Sequence of chain 1.A:
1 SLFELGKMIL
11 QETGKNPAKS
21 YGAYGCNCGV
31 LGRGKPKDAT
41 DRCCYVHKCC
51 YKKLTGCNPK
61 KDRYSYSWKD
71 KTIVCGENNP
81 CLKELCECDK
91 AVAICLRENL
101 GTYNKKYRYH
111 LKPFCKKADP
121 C

Sequence of chain 1.B:
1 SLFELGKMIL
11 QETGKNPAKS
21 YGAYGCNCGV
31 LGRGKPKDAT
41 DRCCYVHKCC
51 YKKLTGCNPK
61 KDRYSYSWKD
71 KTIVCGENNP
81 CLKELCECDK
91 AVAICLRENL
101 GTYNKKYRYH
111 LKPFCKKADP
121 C

A small-molecule ligand and the protein it binds are described below.
Small molecule (SMILES): O=C(/C=C/c1ccc(O)c(O)c1)O[C@@H](C(=O)O)[C@@H](OC(=O)/C=C/c1ccc(O)c(O)c1)C(=O)O

Binding-site contacts:
Ligand atom C6 contacts residue LYS7 of chain 1.A at 3.8 Å.
Ligand atom C7 contacts residue LYS7 of chain 1.A at 3.5 Å.
Ligand atom C6 contacts residue PHE3 of chain 1.A at 4.0 Å (hydrophobic).
Ligand atom O4 contacts residue LYS7 of chain 1.A at 3.6 Å.
Ligand atom O12 contacts residue LEU111 of chain 1.B at 3.7 Å.
Ligand atom O12 contacts residue PRO17 of chain 1.A at 3.5 Å.
Ligand atom C4 contacts residue LYS7 of chain 1.A at 3.5 Å.
Ligand atom C2 contacts residue LEU111 of chain 1.B at 4.0 Å (hydrophobic).
Ligand atom C2 contacts residue LEU10 of chain 1.A at 4.0 Å (hydrophobic).
Ligand atom C3 contacts residue LYS7 of chain 1.A at 4.0 Å.
Ligand atom O11 contacts residue GLY6 of chain 1.A at 3.4 Å.
Ligand atom C5 contacts residue LYS7 of chain 1.A at 3.7 Å.
Ligand atom C1 contacts residue LYS7 of chain 1.A at 4.3 Å.
Ligand atom C8 contacts residue LYS7 of chain 1.A at 3.7 Å.
Ligand atom C7 contacts residue PRO113 of chain 1.B at 3.9 Å (hydrophobic).
Ligand atom C6 contacts residue PRO113 of chain 1.B at 3.6 Å (hydrophobic).
Ligand atom C8 contacts residue PRO113 of chain 1.B at 3.7 Å (hydrophobic).
Ligand atom C5 contacts residue PHE3 of chain 1.A at 3.2 Å (hydrophobic).
Ligand atom O9 contacts residue PRO113 of chain 1.B at 3.4 Å.
Ligand atom C4 contacts residue GLY6 of chain 1.A at 3.7 Å.
Ligand atom O11 contacts residue LEU2 of chain 1.A at 3.5 Å (h-bond).
Ligand atom C2 contacts residue PRO113 of chain 1.B at 4.0 Å (hydrophobic).
Ligand atom C8 contacts residue PHE3 of chain 1.A at 4.2 Å (hydrophobic).
Ligand atom C4 contacts residue PHE3 of chain 1.A at 3.4 Å (hydrophobic).
Ligand atom C3 contacts residue GLY6 of chain 1.A at 3.8 Å.
Ligand atom C5 contacts residue GLY6 of chain 1.A at 4.3 Å.
Ligand atom C11 contacts residue LYS7 of chain 1.A at 4.2 Å.
Ligand atom C7 contacts residue PHE3 of chain 1.A at 3.4 Å (hydrophobic).
Ligand atom C9 contacts residue PHE3 of chain 1.A at 4.2 Å (hydrophobic).
Ligand atom C9 contacts residue LYS7 of chain 1.A at 3.6 Å.
Ligand atom O12 contacts residue GLY6 of chain 1.A at 3.9 Å.
Ligand atom C1 contacts residue LEU10 of chain 1.A at 4.2 Å (hydrophobic).
Ligand atom C1 contacts residue PRO113 of chain 1.B at 3.5 Å (hydrophobic).
Ligand atom O1 contacts residue LYS7 of chain 1.A at 3.2 Å.
Ligand atom O1 contacts residue PHE3 of chain 1.A at 3.5 Å.
Ligand atom C5 contacts residue PRO113 of chain 1.B at 4.0 Å (hydrophobic).
Ligand atom C22 contacts residue PRO113 of chain 1.B at 4.1 Å (hydrophobic).
Ligand atom O11 contacts residue LYS7 of chain 1.A at 3.7 Å.
Ligand atom C3 contacts residue LEU111 of chain 1.B at 4.2 Å (hydrophobic).
Ligand atom O11 contacts residue PHE3 of chain 1.A at 2.9 Å (h-bond).